Sequence of chain 1.B:
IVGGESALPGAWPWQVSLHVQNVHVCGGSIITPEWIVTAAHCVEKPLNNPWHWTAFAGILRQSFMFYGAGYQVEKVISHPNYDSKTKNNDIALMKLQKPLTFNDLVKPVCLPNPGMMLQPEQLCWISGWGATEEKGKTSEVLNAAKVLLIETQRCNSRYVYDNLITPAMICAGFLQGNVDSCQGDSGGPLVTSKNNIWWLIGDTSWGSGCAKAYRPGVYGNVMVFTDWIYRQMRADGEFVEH

Binding-site contacts:
Ligand atom N24 contacts residue ASP180 of chain 1.B at 2.7 Å (salt-bridge).
Ligand atom O6 contacts residue GLU134 of chain 1.B at 3.5 Å (salt-bridge).
Ligand atom N19 contacts residue TRP206 of chain 1.B at 3.4 Å.
Ligand atom N23 contacts residue ARG215 of chain 1.B at 3.3 Å (salt-bridge).
Ligand atom O10 contacts residue GLN183 of chain 1.B at 3.7 Å.
Ligand atom C18 contacts residue SER181 of chain 1.B at 3.6 Å.
Ligand atom C22 contacts residue GLY209 of chain 1.B at 3.2 Å.
Ligand atom N23 contacts residue ASP180 of chain 1.B at 2.7 Å (salt-bridge).
Ligand atom CL1 contacts residue CYS182 of chain 1.B at 3.6 Å.
Ligand atom C13 contacts residue GLY207 of chain 1.B at 3.7 Å.
Ligand atom C18 contacts residue THR204 of chain 1.B at 3.4 Å.
Ligand atom N24 contacts residue GLY217 of chain 1.B at 3.2 Å.
Ligand atom C20 contacts residue GLY209 of chain 1.B at 3.8 Å.
Ligand atom N23 contacts residue SER208 of chain 1.B at 3.8 Å.
Ligand atom N19 contacts residue SER181 of chain 1.B at 3.3 Å (h-bond).
Ligand atom N19 contacts residue GLY207 of chain 1.B at 3.7 Å.
Ligand atom N23 contacts residue PRO216 of chain 1.B at 3.5 Å (h-bond).
Ligand atom CL1 contacts residue SER205 of chain 1.B at 3.6 Å.
Ligand atom O9 contacts residue CYS210 of chain 1.B at 3.7 Å.
Ligand atom C20 contacts residue SER181 of chain 1.B at 3.7 Å.
Ligand atom N23 contacts residue GLY209 of chain 1.B at 3.0 Å (h-bond).
Ligand atom C20 contacts residue TRP206 of chain 1.B at 3.7 Å (hydrophobic).
Ligand atom CL1 contacts residue SER186 of chain 1.B at 2.3 Å.
Ligand atom C1 contacts residue GLY209 of chain 1.B at 3.3 Å.
Ligand atom N21 contacts residue GLY209 of chain 1.B at 2.7 Å (h-bond).
Ligand atom C14 contacts residue CYS182 of chain 1.B at 3.7 Å (hydrophobic).
Ligand atom C20 contacts residue GLY207 of chain 1.B at 3.5 Å.
Ligand atom C22 contacts residue ASP180 of chain 1.B at 3.4 Å.
Ligand atom C12 contacts residue GLY209 of chain 1.B at 3.1 Å.
Ligand atom N7 contacts residue GLY209 of chain 1.B at 3.2 Å (h-bond).
Ligand atom N21 contacts residue GLY207 of chain 1.B at 3.2 Å.
Ligand atom O5 contacts residue LYS135 of chain 1.B at 3.8 Å.
Ligand atom C12 contacts residue GLY207 of chain 1.B at 3.2 Å.
Ligand atom C17 contacts residue CYS182 of chain 1.B at 3.4 Å (hydrophobic).
Ligand atom C22 contacts residue SER181 of chain 1.B at 3.2 Å.
Ligand atom N7 contacts residue GLY207 of chain 1.B at 3.6 Å (h-bond).
Ligand atom N21 contacts residue SER181 of chain 1.B at 3.6 Å (h-bond).
Ligand atom N24 contacts residue SER181 of chain 1.B at 2.8 Å (h-bond).
Ligand atom C22 contacts residue GLY207 of chain 1.B at 3.5 Å.
Ligand atom C2 contacts residue GLY209 of chain 1.B at 3.7 Å.

This protein binds this small molecule.
Small molecule (SMILES): [H]/N=C(\N)Nc1ncc(Cl)c2ccc(S(=O)(=O)NC(C)(C)C(=O)O)cc12